Binding-site contacts:
Ligand atom N2 contacts residue ALA68 of chain 1.D at 3.5 Å.
Ligand atom N1 contacts residue ASP179 of chain 1.D at 3.5 Å.
Ligand atom C14 contacts residue LEU47 of chain 1.D at 4.0 Å (hydrophobic).
Ligand atom C7 contacts residue VAL55 of chain 1.D at 3.9 Å (hydrophobic).
Ligand atom N3 contacts residue GLY121 of chain 1.D at 3.9 Å.
Ligand atom N3 contacts residue LEU47 of chain 1.D at 3.9 Å.
Ligand atom C19 contacts residue VAL55 of chain 1.D at 3.7 Å (hydrophobic).
Ligand atom C19 contacts residue GLY48 of chain 1.D at 3.8 Å.
Ligand atom C10 contacts residue GLU116 of chain 1.D at 3.9 Å.
Ligand atom C10 contacts residue ALA68 of chain 1.D at 4.0 Å (hydrophobic).
Ligand atom CL1 contacts residue VAL99 of chain 1.D at 3.7 Å.
Ligand atom C4 contacts residue ALA165 of chain 1.D at 3.8 Å (hydrophobic).
Ligand atom C12 contacts residue LEU168 of chain 1.D at 3.5 Å (hydrophobic).
Ligand atom C5 contacts residue ASN166 of chain 1.D at 3.9 Å.
Ligand atom C15 contacts residue LEU47 of chain 1.D at 3.9 Å (hydrophobic).
Ligand atom C4 contacts residue ASN166 of chain 1.D at 3.9 Å.
Ligand atom N1 contacts residue LYS70 of chain 1.D at 3.5 Å (salt-bridge).
Ligand atom N4 contacts residue GLU116 of chain 1.D at 3.9 Å.
Ligand atom C6 contacts residue ASP179 of chain 1.D at 4.0 Å.
Ligand atom C11 contacts residue CYS118 of chain 1.D at 3.3 Å (hydrophobic).
Ligand atom C2 contacts residue ASP125 of chain 1.D at 3.7 Å.
Ligand atom C17 contacts residue LEU47 of chain 1.D at 3.9 Å (hydrophobic).
Ligand atom C18 contacts residue ASP125 of chain 1.D at 3.5 Å.
Ligand atom C10 contacts residue LEU168 of chain 1.D at 3.5 Å (hydrophobic).
Ligand atom C12 contacts residue CYS118 of chain 1.D at 4.0 Å (hydrophobic).
Ligand atom C12 contacts residue GLU116 of chain 1.D at 3.7 Å.
Ligand atom CL1 contacts residue MET115 of chain 1.D at 3.3 Å.
Ligand atom C19 contacts residue GLY49 of chain 1.D at 3.7 Å.
Ligand atom C3 contacts residue LEU168 of chain 1.D at 3.8 Å (hydrophobic).
Ligand atom C9 contacts residue LEU168 of chain 1.D at 3.5 Å (hydrophobic).
Ligand atom N6 contacts residue ASP125 of chain 1.D at 2.7 Å (salt-bridge).
Ligand atom N4 contacts residue PHE117 of chain 1.D at 3.6 Å.
Ligand atom N4 contacts residue CYS118 of chain 1.D at 2.9 Å (h-bond).
Ligand atom C5 contacts residue ASP179 of chain 1.D at 3.7 Å.
Ligand atom C11 contacts residue PHE117 of chain 1.D at 3.7 Å (hydrophobic).
Ligand atom N2 contacts residue LEU168 of chain 1.D at 3.5 Å.
Ligand atom N2 contacts residue GLU116 of chain 1.D at 2.8 Å (salt-bridge).
Ligand atom C13 contacts residue LEU168 of chain 1.D at 3.6 Å (hydrophobic).
Ligand atom C12 contacts residue ALA68 of chain 1.D at 4.0 Å (hydrophobic).
Ligand atom C1 contacts residue ASP179 of chain 1.D at 3.7 Å.

The protein below binds the small molecule below.
Small molecule (SMILES): C[C@H]1C[C@@H](N)CN(c2ncnc3[nH]c(Cl)c(-c4cccc(C#N)c4)c23)C1

Sequence of chain 1.D:
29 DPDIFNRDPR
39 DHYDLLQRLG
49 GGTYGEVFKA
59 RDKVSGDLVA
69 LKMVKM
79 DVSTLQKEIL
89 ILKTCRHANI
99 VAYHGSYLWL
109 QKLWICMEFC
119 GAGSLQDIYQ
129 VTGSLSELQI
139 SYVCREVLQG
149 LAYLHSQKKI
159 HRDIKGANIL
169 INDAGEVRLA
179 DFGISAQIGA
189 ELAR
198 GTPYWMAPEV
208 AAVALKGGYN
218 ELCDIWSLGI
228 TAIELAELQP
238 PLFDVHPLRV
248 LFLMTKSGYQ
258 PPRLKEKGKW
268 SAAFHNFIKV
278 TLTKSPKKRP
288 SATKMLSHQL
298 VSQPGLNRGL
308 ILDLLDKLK